A protein and the small-molecule ligand that binds it are described below.
Small molecule (SMILES): CC(=O)N[C@H]1CN2CC[C@H](O)[C@@H]2[C@@H](O)[C@@H]1O

Binding-site contacts:
Ligand atom C1 contacts residue TRP396 of chain 1.B at 4.2 Å (hydrophobic).
Ligand atom O1 contacts residue TRP349 of chain 1.B at 3.7 Å.
Ligand atom C7 contacts residue TRP396 of chain 1.B at 3.5 Å (hydrophobic).
Ligand atom C10 contacts residue TRP332 of chain 1.B at 3.5 Å (hydrophobic).
Ligand atom N1 contacts residue GLU302 of chain 1.B at 2.9 Å (salt-bridge).
Ligand atom C10 contacts residue ASP301 of chain 1.B at 3.5 Å.
Ligand atom O2 contacts residue LEU394 of chain 1.B at 4.1 Å.
Ligand atom C2 contacts residue ASP301 of chain 1.B at 3.6 Å.
Ligand atom C1 contacts residue TRP349 of chain 1.B at 3.5 Å (hydrophobic).
Ligand atom C9 contacts residue TRP396 of chain 1.B at 3.5 Å (hydrophobic).
Ligand atom O2 contacts residue GLU432 of chain 1.B at 2.6 Å (salt-bridge).
Ligand atom C9 contacts residue TRP349 of chain 1.B at 4.2 Å (hydrophobic).
Ligand atom O1 contacts residue TRP430 of chain 1.B at 3.4 Å.
Ligand atom C10 contacts residue TRP430 of chain 1.B at 3.6 Å (hydrophobic).
Ligand atom N2 contacts residue TRP430 of chain 1.B at 4.2 Å.
Ligand atom O3 contacts residue GLU302 of chain 1.B at 4.1 Å.
Ligand atom O2 contacts residue ARG150 of chain 1.B at 4.2 Å.
Ligand atom C7 contacts residue GLU302 of chain 1.B at 3.9 Å.
Ligand atom C8 contacts residue TRP430 of chain 1.B at 3.5 Å (hydrophobic).
Ligand atom O3 contacts residue VAL264 of chain 1.B at 3.2 Å.
Ligand atom C2 contacts residue GLU302 of chain 1.B at 3.1 Å.
Ligand atom O4 contacts residue ARG150 of chain 1.B at 3.1 Å (salt-bridge).
Ligand atom C3 contacts residue GLU302 of chain 1.B at 4.1 Å.
Ligand atom C4 contacts residue GLU432 of chain 1.B at 3.5 Å.
Ligand atom C8 contacts residue TYR381 of chain 1.B at 3.4 Å (hydrophobic).
Ligand atom C10 contacts residue TYR381 of chain 1.B at 3.5 Å (hydrophobic).
Ligand atom C9 contacts residue GLU302 of chain 1.B at 3.2 Å.
Ligand atom C8 contacts residue TRP349 of chain 1.B at 4.1 Å (hydrophobic).
Ligand atom N2 contacts residue ASP301 of chain 1.B at 2.7 Å (salt-bridge).
Ligand atom O4 contacts residue GLU432 of chain 1.B at 4.0 Å.
Ligand atom C10 contacts residue TRP349 of chain 1.B at 3.9 Å (hydrophobic).
Ligand atom N1 contacts residue TRP396 of chain 1.B at 4.1 Å.
Ligand atom C5 contacts residue GLU302 of chain 1.B at 4.2 Å.
Ligand atom C1 contacts residue GLU302 of chain 1.B at 3.2 Å.
Ligand atom C8 contacts residue ASP301 of chain 1.B at 3.6 Å.
Ligand atom C5 contacts residue TRP396 of chain 1.B at 3.6 Å (hydrophobic).
Ligand atom C6 contacts residue TRP396 of chain 1.B at 3.6 Å (hydrophobic).
Ligand atom O1 contacts residue TYR381 of chain 1.B at 2.6 Å (h-bond).
Ligand atom N2 contacts residue GLU302 of chain 1.B at 3.8 Å.
Ligand atom O4 contacts residue TRP430 of chain 1.B at 3.5 Å.

Sequence of chain 1.B:
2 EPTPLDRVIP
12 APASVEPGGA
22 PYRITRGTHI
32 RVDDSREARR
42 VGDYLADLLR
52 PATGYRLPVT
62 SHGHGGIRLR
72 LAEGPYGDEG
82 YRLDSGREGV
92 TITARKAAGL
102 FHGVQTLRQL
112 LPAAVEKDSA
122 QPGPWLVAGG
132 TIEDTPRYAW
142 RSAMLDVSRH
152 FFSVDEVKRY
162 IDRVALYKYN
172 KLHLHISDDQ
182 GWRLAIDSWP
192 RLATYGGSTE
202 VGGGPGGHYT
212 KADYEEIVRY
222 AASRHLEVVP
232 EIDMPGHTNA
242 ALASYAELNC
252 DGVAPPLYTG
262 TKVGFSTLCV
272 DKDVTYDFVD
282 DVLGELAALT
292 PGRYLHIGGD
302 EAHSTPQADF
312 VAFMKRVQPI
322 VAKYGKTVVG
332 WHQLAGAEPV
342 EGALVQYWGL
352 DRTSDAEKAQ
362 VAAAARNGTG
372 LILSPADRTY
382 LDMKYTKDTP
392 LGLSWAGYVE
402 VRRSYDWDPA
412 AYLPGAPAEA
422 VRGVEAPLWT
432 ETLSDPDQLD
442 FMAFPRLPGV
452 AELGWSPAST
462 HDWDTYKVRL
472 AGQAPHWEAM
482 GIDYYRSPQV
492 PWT